Binding-site contacts:
Ligand atom O2B contacts residue THR37 of chain 1.F at 2.6 Å (h-bond).
Ligand atom O5' contacts residue GLY35 of chain 1.F at 3.8 Å.
Ligand atom C6 contacts residue TRP38 of chain 1.F at 3.6 Å (hydrophobic).
Ligand atom O2G contacts residue MG1 of chain 1.R at 2.1 Å.
Ligand atom C2 contacts residue ILE262 of chain 1.F at 3.8 Å (hydrophobic).
Ligand atom O1B contacts residue GLY33 of chain 1.F at 3.6 Å.
Ligand atom C5 contacts residue LEU320 of chain 1.F at 3.6 Å (hydrophobic).
Ligand atom O1A contacts residue GLY35 of chain 1.F at 3.5 Å.
Ligand atom O5' contacts residue SER317 of chain 1.F at 3.8 Å.
Ligand atom O6 contacts residue PHE253 of chain 1.F at 3.7 Å.
Ligand atom O6 contacts residue TRP38 of chain 1.F at 3.5 Å.
Ligand atom O1B contacts residue THR34 of chain 1.F at 3.7 Å.
Ligand atom C2' contacts residue TRP38 of chain 1.F at 3.6 Å (hydrophobic).
Ligand atom N2 contacts residue ILE262 of chain 1.F at 3.4 Å.
Ligand atom O1A contacts residue TRP38 of chain 1.F at 2.9 Å (h-bond).
Ligand atom C8 contacts residue SER317 of chain 1.F at 3.5 Å.
Ligand atom O3G contacts residue PRO32 of chain 1.F at 3.6 Å.
Ligand atom C4 contacts residue LEU320 of chain 1.F at 3.6 Å (hydrophobic).
Ligand atom O3B contacts residue GLY33 of chain 1.F at 3.1 Å (h-bond).
Ligand atom O1A contacts residue THR37 of chain 1.F at 3.4 Å.
Ligand atom S1G contacts residue PRO32 of chain 1.F at 3.7 Å.
Ligand atom O3B contacts residue MG1 of chain 1.R at 3.8 Å.
Ligand atom O1B contacts residue LYS36 of chain 1.F at 2.7 Å (salt-bridge).
Ligand atom O3' contacts residue ASP192 of chain 1.A at 2.9 Å (salt-bridge).
Ligand atom PB contacts residue MG1 of chain 1.R at 3.5 Å.
Ligand atom PA contacts residue GLY35 of chain 1.F at 3.8 Å.
Ligand atom C5' contacts residue SER317 of chain 1.F at 3.5 Å.
Ligand atom O3G contacts residue MG1 of chain 1.R at 3.8 Å.
Ligand atom N7 contacts residue GLY35 of chain 1.F at 3.7 Å.
Ligand atom O3G contacts residue LYS36 of chain 1.F at 3.4 Å (salt-bridge).
Ligand atom N1 contacts residue TRP38 of chain 1.F at 3.5 Å.
Ligand atom O1B contacts residue GLY35 of chain 1.F at 3.5 Å (h-bond).
Ligand atom O2' contacts residue TRP38 of chain 1.F at 3.2 Å.
Ligand atom O4' contacts residue SER317 of chain 1.F at 3.3 Å.
Ligand atom C5 contacts residue TRP38 of chain 1.F at 3.8 Å (hydrophobic).
Ligand atom C8 contacts residue GLY35 of chain 1.F at 3.6 Å.
Ligand atom PG contacts residue MG1 of chain 1.R at 3.4 Å.
Ligand atom C2 contacts residue TRP38 of chain 1.F at 3.7 Å (hydrophobic).
Ligand atom O2B contacts residue MG1 of chain 1.R at 2.2 Å.
Ligand atom O3A contacts residue GLY35 of chain 1.F at 3.1 Å (h-bond).

Sequence of chain 1.A:
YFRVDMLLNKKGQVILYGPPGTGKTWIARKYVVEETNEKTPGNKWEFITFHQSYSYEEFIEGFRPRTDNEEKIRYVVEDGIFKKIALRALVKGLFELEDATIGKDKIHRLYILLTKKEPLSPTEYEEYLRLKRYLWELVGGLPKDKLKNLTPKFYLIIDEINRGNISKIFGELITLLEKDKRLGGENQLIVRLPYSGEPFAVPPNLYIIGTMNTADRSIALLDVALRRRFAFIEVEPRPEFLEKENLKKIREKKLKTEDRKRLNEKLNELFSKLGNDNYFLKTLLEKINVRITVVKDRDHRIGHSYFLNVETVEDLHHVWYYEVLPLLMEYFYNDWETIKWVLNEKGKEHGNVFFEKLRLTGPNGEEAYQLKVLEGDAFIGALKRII

Sequence of chain 1.F:
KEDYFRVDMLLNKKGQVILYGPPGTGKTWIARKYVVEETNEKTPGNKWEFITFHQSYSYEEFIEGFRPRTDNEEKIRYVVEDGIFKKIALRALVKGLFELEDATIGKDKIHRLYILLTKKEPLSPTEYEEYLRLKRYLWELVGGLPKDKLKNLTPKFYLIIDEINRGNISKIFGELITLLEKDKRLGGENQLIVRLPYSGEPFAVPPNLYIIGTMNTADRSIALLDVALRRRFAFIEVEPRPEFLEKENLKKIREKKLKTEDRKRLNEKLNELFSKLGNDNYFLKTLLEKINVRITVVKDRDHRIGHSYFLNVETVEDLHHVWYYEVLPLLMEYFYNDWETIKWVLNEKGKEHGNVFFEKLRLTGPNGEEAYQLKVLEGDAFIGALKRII

A protein and the small-molecule ligand that binds it are described below.
Small molecule (SMILES): Nc1nc2c(ncn2[C@@H]2O[C@H](CO[P](=O)(O)O[P](=O)(O)OP(O)(O)=S)[C@@H](O)[C@H]2O)c(=O)[nH]1